Sequence of chain 1.A:
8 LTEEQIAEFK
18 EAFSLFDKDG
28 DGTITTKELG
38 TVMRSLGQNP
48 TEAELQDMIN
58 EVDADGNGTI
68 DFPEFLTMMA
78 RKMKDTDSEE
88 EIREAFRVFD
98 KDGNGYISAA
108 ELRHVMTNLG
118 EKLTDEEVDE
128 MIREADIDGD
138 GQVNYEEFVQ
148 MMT

Binding-site contacts:
Ligand atom CL08 contacts residue PHE145 of chain 1.A at 3.9 Å.
Ligand atom C17 contacts residue PHE96 of chain 1.A at 3.8 Å (hydrophobic).
Ligand atom BR01 contacts residue LEU109 of chain 1.A at 3.9 Å.
Ligand atom C03 contacts residue MET128 of chain 1.A at 3.5 Å (hydrophobic).
Ligand atom C02 contacts residue MET148 of chain 1.A at 3.7 Å (hydrophobic).
Ligand atom CL08 contacts residue LEU109 of chain 1.A at 3.8 Å.
Ligand atom C23 contacts residue MET149 of chain 1.A at 3.8 Å (hydrophobic).
Ligand atom C07 contacts residue MET148 of chain 1.A at 3.7 Å (hydrophobic).
Ligand atom C25 contacts residue MET149 of chain 1.A at 3.9 Å (hydrophobic).
Ligand atom N27 contacts residue MET148 of chain 1.A at 3.9 Å.
Ligand atom C05 contacts residue MET113 of chain 1.A at 3.7 Å (hydrophobic).
Ligand atom BR01 contacts residue VAL140 of chain 1.A at 4.1 Å.
Ligand atom C06 contacts residue PHE145 of chain 1.A at 4.0 Å (hydrophobic).
Ligand atom C10 contacts residue MET113 of chain 1.A at 3.9 Å (hydrophobic).
Ligand atom BR01 contacts residue ALA132 of chain 1.A at 3.8 Å.
Ligand atom C12 contacts residue MET113 of chain 1.A at 4.2 Å (hydrophobic).
Ligand atom N27 contacts residue MET128 of chain 1.A at 3.7 Å.
Ligand atom C07 contacts residue LEU109 of chain 1.A at 3.8 Å (hydrophobic).
Ligand atom C06 contacts residue MET148 of chain 1.A at 3.7 Å (hydrophobic).
Ligand atom C04 contacts residue MET113 of chain 1.A at 4.2 Å (hydrophobic).
Ligand atom N24 contacts residue MET149 of chain 1.A at 4.4 Å.
Ligand atom C06 contacts residue LEU109 of chain 1.A at 4.0 Å (hydrophobic).
Ligand atom C06 contacts residue PHE96 of chain 1.A at 4.2 Å (hydrophobic).
Ligand atom C04 contacts residue MET128 of chain 1.A at 3.6 Å (hydrophobic).
Ligand atom BR01 contacts residue MET128 of chain 1.A at 3.6 Å.
Ligand atom C07 contacts residue PHE145 of chain 1.A at 4.2 Å (hydrophobic).
Ligand atom C03 contacts residue MET148 of chain 1.A at 3.7 Å (hydrophobic).
Ligand atom C05 contacts residue MET148 of chain 1.A at 3.8 Å (hydrophobic).
Ligand atom N27 contacts residue MET113 of chain 1.A at 4.3 Å.
Ligand atom C17 contacts residue MET113 of chain 1.A at 3.5 Å (hydrophobic).
Ligand atom BR01 contacts residue ILE129 of chain 1.A at 4.5 Å.
Ligand atom CL08 contacts residue ILE104 of chain 1.A at 3.6 Å.
Ligand atom C02 contacts residue LEU109 of chain 1.A at 4.2 Å (hydrophobic).
Ligand atom C05 contacts residue MET128 of chain 1.A at 4.5 Å (hydrophobic).
Ligand atom C04 contacts residue MET148 of chain 1.A at 3.6 Å (hydrophobic).
Ligand atom C06 contacts residue MET113 of chain 1.A at 4.1 Å (hydrophobic).
Ligand atom C09 contacts residue MET113 of chain 1.A at 3.4 Å (hydrophobic).
Ligand atom C02 contacts residue MET128 of chain 1.A at 4.3 Å (hydrophobic).

The protein below binds the small molecule below.
Small molecule (SMILES): CC1(C)c2[nH]c3cc(Br)c(Cl)cc3c2C[C@@]23CN4CCC[C@]4(C[C@@H]12)C(=O)N3